Binding-site contacts:
Ligand atom CZ2 contacts residue ILE53 of chain 1.Q at 3.9 Å (hydrophobic).
Ligand atom OXT contacts residue THR50 of chain 1.Q at 2.9 Å (h-bond).
Ligand atom C contacts residue GLY25 of chain 1.R at 3.4 Å.
Ligand atom NE1 contacts residue SER51 of chain 1.R at 4.0 Å.
Ligand atom O contacts residue ARG24 of chain 1.R at 3.6 Å.
Ligand atom CZ3 contacts residue GLY21 of chain 1.Q at 3.6 Å.
Ligand atom CB contacts residue SER51 of chain 1.R at 3.5 Å.
Ligand atom CA contacts residue GLY25 of chain 1.R at 3.5 Å.
Ligand atom N contacts residue GLY25 of chain 1.R at 2.6 Å (h-bond).
Ligand atom N contacts residue THR28 of chain 1.R at 2.9 Å (h-bond).
Ligand atom OXT contacts residue THR47 of chain 1.Q at 2.5 Å (h-bond).
Ligand atom CA contacts residue THR23 of chain 1.R at 3.9 Å.
Ligand atom CB contacts residue THR23 of chain 1.R at 3.8 Å.
Ligand atom CB contacts residue THR28 of chain 1.R at 3.4 Å.
Ligand atom NE1 contacts residue ALA44 of chain 1.Q at 3.8 Å.
Ligand atom CZ2 contacts residue THR50 of chain 1.Q at 4.0 Å.
Ligand atom N contacts residue ASP27 of chain 1.R at 3.0 Å (salt-bridge).
Ligand atom CA contacts residue SER51 of chain 1.R at 4.0 Å.
Ligand atom CE3 contacts residue HIS32 of chain 1.Q at 3.9 Å.
Ligand atom CG contacts residue SER51 of chain 1.R at 3.8 Å.
Ligand atom O contacts residue SER51 of chain 1.R at 2.8 Å (h-bond).
Ligand atom CD1 contacts residue ALA52 of chain 1.R at 4.0 Å (hydrophobic).
Ligand atom CD1 contacts residue GLN45 of chain 1.Q at 3.7 Å.
Ligand atom CE2 contacts residue GLN45 of chain 1.Q at 3.9 Å.
Ligand atom C contacts residue THR47 of chain 1.Q at 3.5 Å.
Ligand atom O contacts residue GLY25 of chain 1.R at 3.0 Å (h-bond).
Ligand atom CD1 contacts residue THR47 of chain 1.Q at 3.8 Å.
Ligand atom CH2 contacts residue GLY21 of chain 1.Q at 3.5 Å.
Ligand atom O contacts residue THR47 of chain 1.Q at 3.6 Å.
Ligand atom C contacts residue THR50 of chain 1.Q at 4.0 Å.
Ligand atom C contacts residue SER51 of chain 1.R at 3.5 Å.
Ligand atom N contacts residue ARG24 of chain 1.R at 3.9 Å.
Ligand atom CD1 contacts residue SER51 of chain 1.R at 3.4 Å.
Ligand atom CZ3 contacts residue HIS32 of chain 1.Q at 4.0 Å.
Ligand atom N contacts residue THR23 of chain 1.R at 3.0 Å (h-bond).
Ligand atom CE2 contacts residue ALA44 of chain 1.Q at 3.9 Å (hydrophobic).
Ligand atom CA contacts residue THR28 of chain 1.R at 3.2 Å.
Ligand atom NE1 contacts residue GLN45 of chain 1.Q at 2.9 Å (h-bond).
Ligand atom OXT contacts residue HIS49 of chain 1.Q at 3.8 Å.
Ligand atom CZ2 contacts residue ALA44 of chain 1.Q at 3.8 Å (hydrophobic).

Sequence of chain 1.Q:
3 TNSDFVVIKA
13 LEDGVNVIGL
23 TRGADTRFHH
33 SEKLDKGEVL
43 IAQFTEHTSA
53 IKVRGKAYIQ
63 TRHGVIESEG

Sequence of chain 1.R:
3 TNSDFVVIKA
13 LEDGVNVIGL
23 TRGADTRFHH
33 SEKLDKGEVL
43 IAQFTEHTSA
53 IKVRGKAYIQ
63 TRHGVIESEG

The small molecule below binds the protein below.
Small molecule (SMILES): N[C@@H](Cc1c[nH]c2ccccc12)C(=O)O